Sequence of chain 1.A:
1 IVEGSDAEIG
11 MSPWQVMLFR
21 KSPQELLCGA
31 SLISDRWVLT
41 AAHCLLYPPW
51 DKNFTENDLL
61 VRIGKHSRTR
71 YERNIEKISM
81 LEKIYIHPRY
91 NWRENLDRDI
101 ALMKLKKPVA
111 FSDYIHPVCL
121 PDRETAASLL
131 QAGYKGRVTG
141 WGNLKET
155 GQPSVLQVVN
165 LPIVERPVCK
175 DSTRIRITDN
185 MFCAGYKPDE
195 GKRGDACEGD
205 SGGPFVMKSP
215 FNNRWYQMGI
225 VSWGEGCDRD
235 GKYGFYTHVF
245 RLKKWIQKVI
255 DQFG

The small molecule below binds the protein below.
Small molecule (SMILES): N[C@@H](C(=O)N1CCC[C@H]1C(=O)NCc1ccncc1)C(c1ccccc1)c1ccccc1

Binding-site contacts:
Ligand atom O contacts residue TRP50 of chain 1.A at 3.9 Å.
Ligand atom C19 contacts residue TRP227 of chain 1.A at 3.7 Å (hydrophobic).
Ligand atom C1 contacts residue GLY228 of chain 1.A at 3.6 Å.
Ligand atom C2 contacts residue SER226 of chain 1.A at 3.9 Å.
Ligand atom C17 contacts residue ASN95 of chain 1.A at 3.9 Å.
Ligand atom C18 contacts residue LEU96 of chain 1.A at 3.8 Å (hydrophobic).
Ligand atom C10 contacts residue TRP50 of chain 1.A at 3.9 Å (hydrophobic).
Ligand atom O1 contacts residue TRP227 of chain 1.A at 3.2 Å.
Ligand atom N2 contacts residue SER226 of chain 1.A at 2.9 Å (h-bond).
Ligand atom N2 contacts residue HIS43 of chain 1.A at 3.6 Å.
Ligand atom C4 contacts residue SER205 of chain 1.A at 2.9 Å.
Ligand atom C16 contacts residue TYR47 of chain 1.A at 3.8 Å (hydrophobic).
Ligand atom C contacts residue GLY228 of chain 1.A at 3.4 Å.
Ligand atom C6 contacts residue VAL225 of chain 1.A at 3.8 Å (hydrophobic).
Ligand atom C9 contacts residue GLU202 of chain 1.A at 2.9 Å.
Ligand atom C8 contacts residue GLU202 of chain 1.A at 3.2 Å.
Ligand atom C7 contacts residue ALA200 of chain 1.A at 3.7 Å (hydrophobic).
Ligand atom N contacts residue GLY228 of chain 1.A at 2.7 Å (h-bond).
Ligand atom C17 contacts residue GLU94 of chain 1.A at 3.5 Å.
Ligand atom C25 contacts residue ILE179 of chain 1.A at 3.7 Å (hydrophobic).
Ligand atom C18 contacts residue ASN95 of chain 1.A at 3.8 Å.
Ligand atom C11 contacts residue TYR47 of chain 1.A at 3.5 Å (hydrophobic).
Ligand atom N3 contacts residue GLY228 of chain 1.A at 3.9 Å.
Ligand atom C12 contacts residue TRP50 of chain 1.A at 3.8 Å (hydrophobic).
Ligand atom C1 contacts residue TRP227 of chain 1.A at 3.9 Å (hydrophobic).
Ligand atom C17 contacts residue LEU96 of chain 1.A at 3.8 Å (hydrophobic).
Ligand atom N3 contacts residue ALA200 of chain 1.A at 3.5 Å (h-bond).
Ligand atom O1 contacts residue GLY228 of chain 1.A at 3.0 Å (h-bond).
Ligand atom N2 contacts residue SER205 of chain 1.A at 3.6 Å (h-bond).
Ligand atom N3 contacts residue GLY230 of chain 1.A at 3.5 Å (h-bond).
Ligand atom C11 contacts residue TRP50 of chain 1.A at 3.8 Å (hydrophobic).
Ligand atom C24 contacts residue ILE179 of chain 1.A at 3.8 Å (hydrophobic).
Ligand atom N2 contacts residue TRP227 of chain 1.A at 3.8 Å.
Ligand atom C2 contacts residue LEU96 of chain 1.A at 3.9 Å (hydrophobic).
Ligand atom C4 contacts residue SER226 of chain 1.A at 3.6 Å.
Ligand atom C10 contacts residue HIS43 of chain 1.A at 3.6 Å.
Ligand atom C13 contacts residue GLY228 of chain 1.A at 3.6 Å.
Ligand atom C8 contacts residue GLY228 of chain 1.A at 3.9 Å.
Ligand atom C8 contacts residue GLY230 of chain 1.A at 3.4 Å.
Ligand atom C3 contacts residue SER226 of chain 1.A at 3.8 Å.